Binding-site contacts:
Ligand atom C26 contacts residue GLY101 of chain 1.A at 3.6 Å.
Ligand atom C4 contacts residue LYS50 of chain 1.A at 3.6 Å.
Ligand atom C25 contacts residue VAL31 of chain 1.A at 3.6 Å (hydrophobic).
Ligand atom C15 contacts residue ALA48 of chain 1.A at 2.9 Å (hydrophobic).
Ligand atom C12 contacts residue MET98 of chain 1.A at 2.7 Å (hydrophobic).
Ligand atom N36 contacts residue VAL31 of chain 1.A at 3.6 Å.
Ligand atom C2 contacts residue LEU163 of chain 1.A at 3.6 Å (hydrophobic).
Ligand atom N39 contacts residue MET98 of chain 1.A at 2.6 Å (h-bond).
Ligand atom C12 contacts residue GLY101 of chain 1.A at 3.1 Å.
Ligand atom N37 contacts residue LEU149 of chain 1.A at 3.6 Å.
Ligand atom C27 contacts residue CYS102 of chain 1.A at 3.6 Å (hydrophobic).
Ligand atom C29 contacts residue LEU23 of chain 1.A at 3.1 Å (hydrophobic).
Ligand atom N34 contacts residue GLN96 of chain 1.A at 3.6 Å.
Ligand atom C33 contacts residue CYS80 of chain 1.A at 3.6 Å (hydrophobic).
Ligand atom N40 contacts residue THR159 of chain 1.A at 2.9 Å (h-bond).
Ligand atom O41 contacts residue LEU82 of chain 1.A at 3.0 Å.
Ligand atom C15 contacts residue THR95 of chain 1.A at 3.6 Å.
Ligand atom N34 contacts residue MET98 of chain 1.A at 3.1 Å (h-bond).
Ligand atom C19 contacts residue MET98 of chain 1.A at 3.1 Å (hydrophobic).
Ligand atom C12 contacts residue PRO99 of chain 1.A at 3.6 Å (hydrophobic).
Ligand atom C9 contacts residue GLY101 of chain 1.A at 3.2 Å.
Ligand atom C3 contacts residue PHE161 of chain 1.A at 3.2 Å (hydrophobic).
Ligand atom C12 contacts residue PHE100 of chain 1.A at 3.5 Å (hydrophobic).
Ligand atom C4 contacts residue THR95 of chain 1.A at 3.2 Å.
Ligand atom C5 contacts residue LYS50 of chain 1.A at 3.5 Å.
Ligand atom C13 contacts residue ALA48 of chain 1.A at 3.6 Å (hydrophobic).
Ligand atom C10 contacts residue THR95 of chain 1.A at 3.0 Å.
Ligand atom C15 contacts residue GLN96 of chain 1.A at 3.3 Å.
Ligand atom C14 contacts residue THR159 of chain 1.A at 3.4 Å.
Ligand atom C19 contacts residue GLY101 of chain 1.A at 3.5 Å.
Ligand atom C1 contacts residue MET71 of chain 1.A at 3.5 Å (hydrophobic).
Ligand atom C31 contacts residue LEU23 of chain 1.A at 3.2 Å (hydrophobic).
Ligand atom C22 contacts residue LYS50 of chain 1.A at 3.4 Å.
Ligand atom C14 contacts residue LYS50 of chain 1.A at 3.2 Å.
Ligand atom N36 contacts residue LYS50 of chain 1.A at 2.7 Å (salt-bridge).
Ligand atom C7 contacts residue PHE161 of chain 1.A at 3.5 Å (hydrophobic).
Ligand atom C20 contacts residue THR159 of chain 1.A at 3.7 Å.
Ligand atom C16 contacts residue LYS50 of chain 1.A at 3.4 Å.
Ligand atom C1 contacts residue PHE161 of chain 1.A at 3.2 Å (hydrophobic).
Ligand atom N34 contacts residue ALA48 of chain 1.A at 3.2 Å.

Sequence of chain 1.A:
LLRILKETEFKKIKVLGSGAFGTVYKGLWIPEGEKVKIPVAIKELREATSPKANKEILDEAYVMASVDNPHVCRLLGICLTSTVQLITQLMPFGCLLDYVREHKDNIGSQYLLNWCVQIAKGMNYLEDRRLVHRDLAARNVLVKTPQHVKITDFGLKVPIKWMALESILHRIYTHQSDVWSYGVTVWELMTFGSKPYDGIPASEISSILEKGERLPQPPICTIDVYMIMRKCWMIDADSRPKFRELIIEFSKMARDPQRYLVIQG

The small molecule below binds the protein below.
Small molecule (SMILES): O=C(Cc1ccccc1)Nc1cccc(-c2nc3sccn3c2-c2ccnc(Nc3ccc(N4CCOCC4)cc3)n2)c1